The protein below binds the small molecule below.
Small molecule (SMILES): Nc1ccn([C@@H]2O[C@H](CO[P](=O)(O)O[C@H]3[C@@H](O)[C@H](n4cnc5c(N)ncnc54)O[C@@H]3CO[P](=O)(O)O[C@H]3[C@@H](O)[C@H](n4cnc5c(=O)nc(N)[nH]c54)O[C@@H]3CO[P](=O)(O)O[C@H]3[C@@H](O)[C@H](n4cnc5c(N)ncnc54)O[C@@H]3CO[P](=O)(O)O[C@H]3[C@@H](O)[C@H](n4cnc5c(N)ncnc54)O[C@@H]3CO[P](=O)(O)O[C@H]3[C@@H](O)[C@H](n4ccc(=O)[nH]c4=O)O[C@@H]3CO[P](=O)(O)O[C@H]3[C@@H](O)[C@H](n4ccc(N)nc4=O)O[C@@H]3CO[P](=O)(O)O[C@H]3[C@@H](O)[C@H](n4ccc(=O)[nH]c4=O)O[C@@H]3CO[P](=O)(O)O[C@H]3[C@@H](O)[C@H](n4cnc5c(=O)nc(N)[nH]c54)O[C@@H]3CO)[C@@H](O)[C@H]2O)c(=O)n1

Binding-site contacts:
Ligand atom OP2 contacts residue TYR85 of chain 56.C at 2.6 Å (h-bond).
Ligand atom OP2 contacts residue LYS89 of chain 51.C at 3.5 Å (salt-bridge).
Ligand atom OP2 contacts residue LYS57 of chain 51.C at 3.5 Å (salt-bridge).
Ligand atom P contacts residue SER51 of chain 51.C at 3.2 Å.
Ligand atom P contacts residue LYS57 of chain 51.C at 3.1 Å.
Ligand atom OP1 contacts residue SER51 of chain 51.C at 2.7 Å (h-bond).
Ligand atom N6 contacts residue THR59 of chain 56.C at 2.7 Å (h-bond).
Ligand atom O5' contacts residue ARG49 of chain 51.C at 3.6 Å (salt-bridge).
Ligand atom N7 contacts residue THR45 of chain 56.C at 2.7 Å (h-bond).
Ligand atom O3' contacts residue ARG49 of chain 51.C at 3.6 Å (salt-bridge).
Ligand atom C2 contacts residue SER47 of chain 56.C at 3.2 Å.
Ligand atom N6 contacts residue THR45 of chain 56.C at 2.8 Å (h-bond).
Ligand atom N9 contacts residue LYS61 of chain 56.C at 3.8 Å.
Ligand atom N1 contacts residue THR59 of chain 56.C at 3.4 Å.
Ligand atom N1 contacts residue SER47 of chain 56.C at 2.7 Å (h-bond).
Ligand atom O4' contacts residue LYS61 of chain 56.C at 3.7 Å.
Ligand atom OP1 contacts residue LYS89 of chain 51.C at 3.5 Å (salt-bridge).
Ligand atom C6 contacts residue THR45 of chain 56.C at 3.4 Å.
Ligand atom C5 contacts residue THR45 of chain 56.C at 3.4 Å.
Ligand atom C5' contacts residue LYS57 of chain 51.C at 3.8 Å.
Ligand atom P contacts residue ARG49 of chain 51.C at 3.7 Å.
Ligand atom N7 contacts residue TYR85 of chain 56.C at 3.8 Å.
Ligand atom OP1 contacts residue SER52 of chain 51.C at 3.1 Å.
Ligand atom N6 contacts residue CYS46 of chain 56.C at 3.6 Å (h-bond).
Ligand atom OP2 contacts residue LYS57 of chain 51.C at 3.0 Å (salt-bridge).
Ligand atom C6 contacts residue THR59 of chain 56.C at 3.5 Å.
Ligand atom OP2 contacts residue SER51 of chain 51.C at 3.3 Å (h-bond).
Ligand atom C8 contacts residue LYS61 of chain 56.C at 3.6 Å.
Ligand atom OP1 contacts residue ASN55 of chain 51.C at 3.2 Å.
Ligand atom OP2 contacts residue THR91 of chain 51.C at 3.7 Å.
Ligand atom C5' contacts residue ARG49 of chain 51.C at 2.6 Å.
Ligand atom O5' contacts residue LYS89 of chain 51.C at 3.2 Å (salt-bridge).
Ligand atom O5' contacts residue LYS57 of chain 51.C at 2.8 Å (salt-bridge).
Ligand atom OP2 contacts residue LYS43 of chain 56.C at 2.7 Å (salt-bridge).
Ligand atom OP1 contacts residue ARG49 of chain 51.C at 2.6 Å (salt-bridge).
Ligand atom OP1 contacts residue LYS57 of chain 51.C at 2.9 Å.
Ligand atom C4' contacts residue ARG49 of chain 51.C at 3.6 Å.
Ligand atom O3' contacts residue SER51 of chain 51.C at 3.3 Å (h-bond).
Ligand atom OP1 contacts residue ASN55 of chain 51.C at 3.0 Å (h-bond).
Ligand atom N7 contacts residue LYS61 of chain 56.C at 3.4 Å.

Sequence of chain 56.C:
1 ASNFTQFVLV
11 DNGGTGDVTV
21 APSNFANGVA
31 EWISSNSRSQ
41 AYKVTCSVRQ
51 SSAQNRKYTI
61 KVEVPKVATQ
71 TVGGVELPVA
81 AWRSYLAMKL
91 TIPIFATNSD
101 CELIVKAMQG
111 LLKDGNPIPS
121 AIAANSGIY

Sequence of chain 51.C:
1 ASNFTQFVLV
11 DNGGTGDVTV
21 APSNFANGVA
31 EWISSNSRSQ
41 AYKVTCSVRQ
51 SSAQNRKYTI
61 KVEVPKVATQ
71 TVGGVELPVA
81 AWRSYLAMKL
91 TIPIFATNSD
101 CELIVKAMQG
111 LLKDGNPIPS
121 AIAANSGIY